Sequence of chain 2.C:
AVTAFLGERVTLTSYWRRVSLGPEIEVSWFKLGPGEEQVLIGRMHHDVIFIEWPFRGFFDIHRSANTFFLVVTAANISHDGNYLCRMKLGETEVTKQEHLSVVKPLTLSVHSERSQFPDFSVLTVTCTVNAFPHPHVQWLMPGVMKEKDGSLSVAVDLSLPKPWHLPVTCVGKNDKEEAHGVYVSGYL

Binding-site contacts:
Ligand atom C3 contacts residue ASN77 of chain 2.C at 3.6 Å.
Ligand atom O6 contacts residue SER79 of chain 2.C at 4.1 Å.
Ligand atom C5 contacts residue SER79 of chain 2.C at 3.8 Å.
Ligand atom C1 contacts residue ASN77 of chain 2.C at 1.4 Å.
Ligand atom O5 contacts residue PHE59 of chain 2.C at 3.5 Å.
Ligand atom C2 contacts residue ASN77 of chain 2.C at 2.2 Å.
Ligand atom C8 contacts residue ASP162 of chain 2.C at 4.4 Å.
Ligand atom O6 contacts residue HIS80 of chain 2.C at 2.8 Å (h-bond).
Ligand atom C2 contacts residue SER79 of chain 2.C at 4.3 Å.
Ligand atom O7 contacts residue PRO55 of chain 2.C at 4.2 Å.
Ligand atom O6 contacts residue PHE59 of chain 2.C at 3.7 Å.
Ligand atom O6 contacts residue PHE56 of chain 2.C at 4.0 Å.
Ligand atom O6 contacts residue PHE60 of chain 2.C at 3.7 Å.
Ligand atom O7 contacts residue ASN77 of chain 2.C at 3.3 Å (h-bond).
Ligand atom O3 contacts residue PHE59 of chain 2.C at 4.4 Å.
Ligand atom C3 contacts residue PHE59 of chain 2.C at 4.5 Å (hydrophobic).
Ligand atom N2 contacts residue PRO55 of chain 2.C at 3.3 Å (h-bond).
Ligand atom C2 contacts residue PRO55 of chain 2.C at 3.9 Å (hydrophobic).
Ligand atom O5 contacts residue HIS80 of chain 2.C at 3.1 Å (h-bond).
Ligand atom C7 contacts residue PRO55 of chain 2.C at 4.2 Å (hydrophobic).
Ligand atom C7 contacts residue ASN77 of chain 2.C at 3.3 Å.
Ligand atom C1 contacts residue PHE59 of chain 2.C at 4.0 Å (hydrophobic).
Ligand atom C5 contacts residue ASN77 of chain 2.C at 3.6 Å.
Ligand atom C5 contacts residue PHE59 of chain 2.C at 4.0 Å (hydrophobic).
Ligand atom C1 contacts residue SER79 of chain 2.C at 3.1 Å.
Ligand atom O5 contacts residue ASN77 of chain 2.C at 2.4 Å (h-bond).
Ligand atom C1 contacts residue HIS80 of chain 2.C at 3.8 Å.
Ligand atom C2 contacts residue PHE59 of chain 2.C at 4.3 Å (hydrophobic).
Ligand atom C3 contacts residue PRO55 of chain 2.C at 3.6 Å (hydrophobic).
Ligand atom C5 contacts residue HIS80 of chain 2.C at 3.9 Å.
Ligand atom C1 contacts residue PRO55 of chain 2.C at 4.1 Å (hydrophobic).
Ligand atom C6 contacts residue HIS80 of chain 2.C at 3.7 Å.
Ligand atom O3 contacts residue PRO55 of chain 2.C at 4.0 Å.
Ligand atom O7 contacts residue PHE56 of chain 2.C at 4.1 Å.
Ligand atom C4 contacts residue PHE59 of chain 2.C at 3.8 Å (hydrophobic).
Ligand atom O5 contacts residue SER79 of chain 2.C at 3.6 Å.
Ligand atom C8 contacts residue LYS161 of chain 2.C at 4.2 Å.
Ligand atom C6 contacts residue PHE59 of chain 2.C at 3.6 Å (hydrophobic).
Ligand atom C4 contacts residue ASN77 of chain 2.C at 4.1 Å.
Ligand atom N2 contacts residue ASN77 of chain 2.C at 2.8 Å (h-bond).

A protein and the small-molecule ligand that binds it are described below.
Small molecule (SMILES): CC(=O)N[C@H]1[C@H](O[C@H]2[C@H](O)[C@@H](NC(C)=O)CO[C@@H]2CO)O[C@H](CO)[C@@H](O[C@@H]2O[C@H](CO)[C@@H](O)[C@H](O)[C@@H]2O)[C@@H]1O